Binding-site contacts:
Ligand atom C6 contacts residue SER34 of chain 1.A at 3.8 Å.
Ligand atom NH contacts residue VAL29 of chain 1.A at 4.0 Å.
Ligand atom C5' contacts residue SER180 of chain 1.A at 3.5 Å.
Ligand atom O72 contacts residue SER180 of chain 1.A at 3.9 Å.
Ligand atom O3P contacts residue GLY182 of chain 1.A at 3.6 Å.
Ligand atom O5' contacts residue SER157 of chain 1.A at 4.0 Å.
Ligand atom C1' contacts residue CYS7 of chain 1.A at 3.8 Å (hydrophobic).
Ligand atom O3P contacts residue SER181 of chain 1.A at 2.8 Å (h-bond).
Ligand atom O72 contacts residue ARG36 of chain 1.A at 2.9 Å (salt-bridge).
Ligand atom P contacts residue SER180 of chain 1.A at 3.9 Å.
Ligand atom O3' contacts residue CYS7 of chain 1.A at 3.7 Å.
Ligand atom O71 contacts residue ARG36 of chain 1.A at 3.1 Å (salt-bridge).
Ligand atom O2' contacts residue HIS83 of chain 1.A at 2.8 Å (h-bond).
Ligand atom C3' contacts residue SER180 of chain 1.A at 3.9 Å.
Ligand atom O3P contacts residue SER180 of chain 1.A at 2.9 Å (h-bond).
Ligand atom C7 contacts residue ARG36 of chain 1.A at 3.3 Å.
Ligand atom C5 contacts residue TYR31 of chain 1.A at 3.9 Å (hydrophobic).
Ligand atom O3P contacts residue VAL179 of chain 1.A at 3.9 Å.
Ligand atom O5' contacts residue SER180 of chain 1.A at 3.9 Å.
Ligand atom C2' contacts residue CYS7 of chain 1.A at 3.9 Å (hydrophobic).
Ligand atom C2 contacts residue VAL29 of chain 1.A at 4.0 Å (hydrophobic).
Ligand atom O4' contacts residue SER157 of chain 1.A at 3.8 Å.
Ligand atom O71 contacts residue SER34 of chain 1.A at 2.9 Å (h-bond).
Ligand atom O2P contacts residue SER180 of chain 1.A at 3.9 Å.
Ligand atom O3' contacts residue ASP178 of chain 1.A at 3.1 Å (salt-bridge).
Ligand atom P contacts residue SER181 of chain 1.A at 3.7 Å.
Ligand atom C4' contacts residue SER157 of chain 1.A at 3.6 Å.
Ligand atom C2' contacts residue ASP178 of chain 1.A at 3.9 Å.
Ligand atom O4' contacts residue ASP126 of chain 1.A at 3.0 Å (salt-bridge).
Ligand atom O3' contacts residue SER180 of chain 1.A at 3.0 Å (h-bond).
Ligand atom C7 contacts residue SER34 of chain 1.A at 3.6 Å.
Ligand atom O2P contacts residue SER181 of chain 1.A at 3.1 Å (h-bond).
Ligand atom C4' contacts residue ASP178 of chain 1.A at 3.6 Å.
Ligand atom C3 contacts residue VAL59 of chain 1.A at 3.8 Å (hydrophobic).
Ligand atom C3' contacts residue ASP178 of chain 1.A at 3.7 Å.
Ligand atom O2' contacts residue GLN81 of chain 1.A at 2.9 Å (h-bond).
Ligand atom C2' contacts residue GLN81 of chain 1.A at 3.8 Å.
Ligand atom O1P contacts residue GLY158 of chain 1.A at 3.4 Å.
Ligand atom O2' contacts residue ASP178 of chain 1.A at 4.1 Å.
Ligand atom O1P contacts residue GLY159 of chain 1.A at 2.6 Å (h-bond).

Sequence of chain 1.A:
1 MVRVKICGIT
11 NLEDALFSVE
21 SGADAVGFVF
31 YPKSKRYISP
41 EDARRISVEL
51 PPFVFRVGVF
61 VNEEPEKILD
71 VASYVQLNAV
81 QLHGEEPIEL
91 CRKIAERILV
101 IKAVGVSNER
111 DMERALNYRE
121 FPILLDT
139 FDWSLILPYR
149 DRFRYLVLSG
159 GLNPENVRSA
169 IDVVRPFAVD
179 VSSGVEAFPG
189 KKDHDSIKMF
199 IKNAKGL

The small molecule below binds the protein below.
Small molecule (SMILES): O=C(O)c1ccccc1NC[C@@H](O)[C@H](O)[C@H](O)COP(=O)(O)O